Sequence of chain 1.A:
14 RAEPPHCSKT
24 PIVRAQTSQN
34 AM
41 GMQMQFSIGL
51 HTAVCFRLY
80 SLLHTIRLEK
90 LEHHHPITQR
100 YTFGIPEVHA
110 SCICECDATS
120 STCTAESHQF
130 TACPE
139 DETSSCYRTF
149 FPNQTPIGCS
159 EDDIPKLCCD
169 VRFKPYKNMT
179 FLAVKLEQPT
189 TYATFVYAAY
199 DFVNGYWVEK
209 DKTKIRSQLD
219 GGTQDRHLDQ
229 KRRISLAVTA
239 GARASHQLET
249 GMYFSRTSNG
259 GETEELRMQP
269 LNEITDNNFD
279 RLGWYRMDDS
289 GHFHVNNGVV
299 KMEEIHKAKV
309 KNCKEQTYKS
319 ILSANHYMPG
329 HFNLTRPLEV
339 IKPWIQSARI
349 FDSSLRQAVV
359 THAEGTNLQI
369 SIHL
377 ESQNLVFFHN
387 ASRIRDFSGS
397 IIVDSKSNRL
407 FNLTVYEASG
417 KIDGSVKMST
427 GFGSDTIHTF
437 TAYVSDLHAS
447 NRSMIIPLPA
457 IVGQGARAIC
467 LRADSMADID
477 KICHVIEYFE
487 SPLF

Binding-site contacts:
Ligand atom C5 contacts residue ASN176 of chain 1.A at 3.6 Å.
Ligand atom C7 contacts residue ASN176 of chain 1.A at 3.9 Å.
Ligand atom O7 contacts residue THR141 of chain 1.A at 3.7 Å.
Ligand atom C2 contacts residue ASN176 of chain 1.A at 2.5 Å.
Ligand atom C1 contacts residue ASN176 of chain 1.A at 1.4 Å.
Ligand atom O3 contacts residue THR141 of chain 1.A at 4.1 Å.
Ligand atom C4 contacts residue ASN176 of chain 1.A at 4.2 Å.
Ligand atom N2 contacts residue ASN176 of chain 1.A at 2.9 Å (h-bond).
Ligand atom C3 contacts residue ASN176 of chain 1.A at 3.8 Å.
Ligand atom O5 contacts residue ASN176 of chain 1.A at 2.4 Å (h-bond).

This small molecule binds to this protein.
Small molecule (SMILES): CC(=O)N[C@@H]1[C@@H](O)[C@H](O)[C@@H](CO)O[C@H]1O